This protein binds this small molecule.
Small molecule (SMILES): CC(=O)N[C@@H]1[C@@H](O)[C@H](O)[C@@H](CO)O[C@H]1O

Sequence of chain 1.C:
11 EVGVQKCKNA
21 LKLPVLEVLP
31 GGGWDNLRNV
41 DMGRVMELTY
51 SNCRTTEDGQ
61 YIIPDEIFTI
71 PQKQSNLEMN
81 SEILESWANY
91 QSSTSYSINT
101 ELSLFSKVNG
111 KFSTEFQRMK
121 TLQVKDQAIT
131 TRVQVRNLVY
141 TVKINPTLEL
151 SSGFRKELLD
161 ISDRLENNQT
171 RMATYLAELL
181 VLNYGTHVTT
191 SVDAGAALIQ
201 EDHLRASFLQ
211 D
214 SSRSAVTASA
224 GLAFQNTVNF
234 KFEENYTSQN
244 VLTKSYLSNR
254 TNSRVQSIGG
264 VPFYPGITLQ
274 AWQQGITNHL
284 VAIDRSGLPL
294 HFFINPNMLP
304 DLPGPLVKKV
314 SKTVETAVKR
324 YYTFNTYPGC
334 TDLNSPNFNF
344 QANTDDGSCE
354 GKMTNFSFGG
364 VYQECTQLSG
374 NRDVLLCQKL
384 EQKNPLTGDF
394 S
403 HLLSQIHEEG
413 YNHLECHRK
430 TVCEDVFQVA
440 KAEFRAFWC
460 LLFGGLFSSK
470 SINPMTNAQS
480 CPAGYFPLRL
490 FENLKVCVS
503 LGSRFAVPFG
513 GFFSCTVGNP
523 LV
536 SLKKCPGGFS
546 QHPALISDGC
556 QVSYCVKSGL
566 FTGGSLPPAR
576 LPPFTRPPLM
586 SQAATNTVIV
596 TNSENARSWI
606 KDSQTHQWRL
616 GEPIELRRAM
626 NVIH

Sequence of chain 1.B:
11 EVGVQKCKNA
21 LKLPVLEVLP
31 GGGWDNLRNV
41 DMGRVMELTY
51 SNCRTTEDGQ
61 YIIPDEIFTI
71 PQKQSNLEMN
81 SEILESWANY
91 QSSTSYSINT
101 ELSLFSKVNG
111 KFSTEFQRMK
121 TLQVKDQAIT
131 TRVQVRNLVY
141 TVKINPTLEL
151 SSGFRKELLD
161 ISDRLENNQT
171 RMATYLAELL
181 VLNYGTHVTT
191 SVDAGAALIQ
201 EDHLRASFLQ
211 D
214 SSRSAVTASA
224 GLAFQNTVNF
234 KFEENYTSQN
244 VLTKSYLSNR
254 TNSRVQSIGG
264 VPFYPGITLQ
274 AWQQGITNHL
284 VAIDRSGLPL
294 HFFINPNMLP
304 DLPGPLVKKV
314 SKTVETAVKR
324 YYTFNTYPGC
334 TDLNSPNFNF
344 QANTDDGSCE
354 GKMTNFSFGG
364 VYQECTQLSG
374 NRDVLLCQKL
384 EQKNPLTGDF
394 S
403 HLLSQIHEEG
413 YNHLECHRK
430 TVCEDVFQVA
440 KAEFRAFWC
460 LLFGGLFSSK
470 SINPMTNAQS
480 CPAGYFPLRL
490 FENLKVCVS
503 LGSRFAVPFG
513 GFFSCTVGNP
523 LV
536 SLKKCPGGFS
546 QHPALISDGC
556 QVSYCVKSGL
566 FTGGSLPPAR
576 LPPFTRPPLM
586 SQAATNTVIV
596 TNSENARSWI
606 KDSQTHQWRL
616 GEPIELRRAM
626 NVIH

Binding-site contacts:
Ligand atom C1 contacts residue LEU416 of chain 1.C at 4.3 Å (hydrophobic).
Ligand atom N2 contacts residue LEU416 of chain 1.C at 4.2 Å.
Ligand atom C8 contacts residue LEU416 of chain 1.C at 3.6 Å (hydrophobic).
Ligand atom C5 contacts residue ASN168 of chain 1.B at 3.7 Å.
Ligand atom O7 contacts residue ASN168 of chain 1.B at 3.1 Å (h-bond).
Ligand atom N2 contacts residue ASN168 of chain 1.B at 2.9 Å (h-bond).
Ligand atom C1 contacts residue ASN168 of chain 1.B at 1.4 Å.
Ligand atom C8 contacts residue ASN168 of chain 1.B at 4.4 Å.
Ligand atom O5 contacts residue ASN168 of chain 1.B at 2.4 Å (h-bond).
Ligand atom O7 contacts residue THR590 of chain 1.B at 3.7 Å.
Ligand atom O7 contacts residue GLN587 of chain 1.B at 4.2 Å.
Ligand atom C7 contacts residue ASN168 of chain 1.B at 3.2 Å.
Ligand atom C4 contacts residue ASN168 of chain 1.B at 4.2 Å.
Ligand atom C8 contacts residue CYS418 of chain 1.C at 3.6 Å (hydrophobic).
Ligand atom C7 contacts residue LEU416 of chain 1.C at 4.2 Å (hydrophobic).
Ligand atom C2 contacts residue ASN168 of chain 1.B at 2.4 Å.
Ligand atom C3 contacts residue ASN168 of chain 1.B at 3.8 Å.